The small molecule below binds the protein below.
Small molecule (SMILES): COc1ccc(-c2ccc3nnc(C)n3n2)cc1OC

Binding-site contacts:
Ligand atom C10 contacts residue LEU51 of chain 1.A at 3.9 Å (hydrophobic).
Ligand atom N15 contacts residue ILE105 of chain 1.A at 4.2 Å.
Ligand atom N16 contacts residue TYR56 of chain 1.A at 4.2 Å.
Ligand atom C20 contacts residue TRP40 of chain 1.A at 4.0 Å (hydrophobic).
Ligand atom N3 contacts residue ILE105 of chain 1.A at 4.2 Å.
Ligand atom N16 contacts residue CYS95 of chain 1.A at 4.0 Å.
Ligand atom C2 contacts residue PRO41 of chain 1.A at 4.1 Å (hydrophobic).
Ligand atom C5 contacts residue LEU51 of chain 1.A at 3.8 Å (hydrophobic).
Ligand atom N15 contacts residue TYR56 of chain 1.A at 4.3 Å.
Ligand atom C11 contacts residue ASN99 of chain 1.A at 4.1 Å.
Ligand atom C9 contacts residue TRP40 of chain 1.A at 3.6 Å (hydrophobic).
Ligand atom C10 contacts residue PRO41 of chain 1.A at 4.0 Å (hydrophobic).
Ligand atom O14 contacts residue LEU51 of chain 1.A at 3.6 Å.
Ligand atom C13 contacts residue LEU51 of chain 1.A at 3.8 Å (hydrophobic).
Ligand atom C17 contacts residue PRO41 of chain 1.A at 3.9 Å (hydrophobic).
Ligand atom C1 contacts residue LEU51 of chain 1.A at 4.0 Å (hydrophobic).
Ligand atom C6 contacts residue PRO41 of chain 1.A at 3.8 Å (hydrophobic).
Ligand atom N7 contacts residue ILE105 of chain 1.A at 4.1 Å.
Ligand atom C6 contacts residue LEU51 of chain 1.A at 3.5 Å (hydrophobic).
Ligand atom C10 contacts residue TRP40 of chain 1.A at 4.2 Å (hydrophobic).
Ligand atom N3 contacts residue PRO41 of chain 1.A at 4.0 Å.
Ligand atom C17 contacts residue VAL46 of chain 1.A at 3.7 Å (hydrophobic).
Ligand atom C2 contacts residue LEU51 of chain 1.A at 3.5 Å (hydrophobic).
Ligand atom C12 contacts residue VAL46 of chain 1.A at 3.9 Å (hydrophobic).
Ligand atom N15 contacts residue ASN99 of chain 1.A at 3.0 Å (h-bond).
Ligand atom C12 contacts residue ILE105 of chain 1.A at 4.2 Å (hydrophobic).
Ligand atom N3 contacts residue VAL46 of chain 1.A at 4.3 Å.
Ligand atom C9 contacts residue LEU51 of chain 1.A at 3.5 Å (hydrophobic).
Ligand atom C17 contacts residue PHE42 of chain 1.A at 3.6 Å (hydrophobic).
Ligand atom C11 contacts residue ILE105 of chain 1.A at 4.1 Å (hydrophobic).
Ligand atom N15 contacts residue TYR98 of chain 1.A at 4.0 Å.
Ligand atom N7 contacts residue VAL46 of chain 1.A at 4.2 Å.
Ligand atom C13 contacts residue TRP40 of chain 1.A at 3.5 Å (hydrophobic).
Ligand atom N16 contacts residue ASN99 of chain 1.A at 3.5 Å (h-bond).
Ligand atom O18 contacts residue LEU51 of chain 1.A at 4.2 Å.
Ligand atom C19 contacts residue LEU51 of chain 1.A at 4.0 Å (hydrophobic).
Ligand atom C4 contacts residue LEU53 of chain 1.A at 4.2 Å (hydrophobic).
Ligand atom O14 contacts residue TRP40 of chain 1.A at 3.6 Å.
Ligand atom C8 contacts residue LEU53 of chain 1.A at 4.0 Å (hydrophobic).
Ligand atom O18 contacts residue TRP40 of chain 1.A at 3.4 Å.

Sequence of chain 1.A:
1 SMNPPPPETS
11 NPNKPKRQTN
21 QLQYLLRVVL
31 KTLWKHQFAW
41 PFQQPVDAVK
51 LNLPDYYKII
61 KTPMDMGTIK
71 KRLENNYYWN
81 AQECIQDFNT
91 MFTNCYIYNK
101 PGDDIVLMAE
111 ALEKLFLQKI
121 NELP